This protein binds this small molecule.
Small molecule (SMILES): CCNC(=O)c1cc(C(=O)NCC)cc(C(=O)NCC)c1

Sequence of chain 1.A:
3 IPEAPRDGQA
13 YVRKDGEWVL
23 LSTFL

Sequence of chain 1.B:
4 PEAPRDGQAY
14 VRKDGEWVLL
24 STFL

Binding-site contacts:
Ligand atom C10 contacts residue LEU27 of chain 1.C at 4.1 Å (hydrophobic).
Ligand atom C7 contacts residue LEU27 of chain 1.C at 4.5 Å (hydrophobic).
Ligand atom O18 contacts residue PHE26 of chain 1.A at 4.5 Å.
Ligand atom C17 contacts residue LEU27 of chain 1.A at 4.4 Å (hydrophobic).
Ligand atom C11 contacts residue LEU27 of chain 1.C at 3.7 Å (hydrophobic).
Ligand atom C7 contacts residue LEU27 of chain 1.B at 4.4 Å (hydrophobic).
Ligand atom O13 contacts residue LEU27 of chain 1.A at 3.8 Å.
Ligand atom C20 contacts residue LEU27 of chain 1.A at 4.0 Å (hydrophobic).
Ligand atom C21 contacts residue PHE26 of chain 1.A at 4.1 Å (hydrophobic).
Ligand atom C1 contacts residue LEU27 of chain 1.A at 4.1 Å (hydrophobic).
Ligand atom C12 contacts residue PHE26 of chain 1.B at 4.0 Å (hydrophobic).
Ligand atom C17 contacts residue PHE26 of chain 1.A at 4.1 Å (hydrophobic).
Ligand atom C11 contacts residue PHE26 of chain 1.C at 4.1 Å (hydrophobic).
Ligand atom C20 contacts residue PHE26 of chain 1.A at 3.4 Å (hydrophobic).
Ligand atom N14 contacts residue PHE26 of chain 1.B at 3.5 Å (h-bond).
Ligand atom C21 contacts residue LEU27 of chain 1.A at 3.7 Å (hydrophobic).
Ligand atom C12 contacts residue LEU27 of chain 1.A at 4.4 Å (hydrophobic).
Ligand atom C15 contacts residue LEU27 of chain 1.B at 3.9 Å (hydrophobic).
Ligand atom C5 contacts residue LEU27 of chain 1.B at 4.0 Å (hydrophobic).
Ligand atom C7 contacts residue PHE26 of chain 1.C at 4.1 Å (hydrophobic).
Ligand atom N9 contacts residue LEU27 of chain 1.C at 3.6 Å.
Ligand atom N9 contacts residue PHE26 of chain 1.C at 3.5 Å (h-bond).
Ligand atom O13 contacts residue PHE26 of chain 1.B at 4.5 Å.
Ligand atom C15 contacts residue PHE26 of chain 1.B at 3.4 Å (hydrophobic).
Ligand atom N19 contacts residue LEU27 of chain 1.A at 3.5 Å.
Ligand atom O8 contacts residue LEU27 of chain 1.B at 3.8 Å.
Ligand atom O18 contacts residue LEU27 of chain 1.C at 3.8 Å.
Ligand atom O8 contacts residue PHE26 of chain 1.C at 4.5 Å.
Ligand atom C3 contacts residue LEU27 of chain 1.C at 4.1 Å (hydrophobic).
Ligand atom C10 contacts residue PHE26 of chain 1.C at 3.5 Å (hydrophobic).
Ligand atom N14 contacts residue LEU27 of chain 1.B at 3.5 Å.
Ligand atom C17 contacts residue LEU27 of chain 1.C at 4.5 Å (hydrophobic).
Ligand atom C16 contacts residue PHE26 of chain 1.B at 4.2 Å (hydrophobic).
Ligand atom C16 contacts residue LEU27 of chain 1.B at 3.6 Å (hydrophobic).
Ligand atom C12 contacts residue LEU27 of chain 1.B at 4.4 Å (hydrophobic).
Ligand atom N19 contacts residue PHE26 of chain 1.A at 3.5 Å (h-bond).
Ligand atom C4 contacts residue LEU27 of chain 1.B at 4.4 Å (hydrophobic).

Sequence of chain 1.C:
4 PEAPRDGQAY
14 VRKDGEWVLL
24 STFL